Sequence of chain 1.F:
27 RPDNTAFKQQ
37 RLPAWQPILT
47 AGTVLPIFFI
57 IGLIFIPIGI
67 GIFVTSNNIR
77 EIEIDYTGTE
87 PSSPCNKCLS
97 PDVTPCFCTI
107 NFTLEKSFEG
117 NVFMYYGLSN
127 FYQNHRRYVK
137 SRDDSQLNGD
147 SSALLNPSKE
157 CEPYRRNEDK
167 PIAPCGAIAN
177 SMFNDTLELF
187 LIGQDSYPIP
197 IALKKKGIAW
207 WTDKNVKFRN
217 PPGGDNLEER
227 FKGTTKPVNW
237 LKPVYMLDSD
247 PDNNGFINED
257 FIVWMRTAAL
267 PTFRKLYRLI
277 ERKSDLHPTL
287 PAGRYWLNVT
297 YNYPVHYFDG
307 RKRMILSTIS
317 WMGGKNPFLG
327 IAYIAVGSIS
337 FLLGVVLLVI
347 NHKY

A small-molecule ligand and the protein it binds are described below.
Small molecule (SMILES): CC(=O)N[C@@H]1[C@@H](O)[C@H](O)[C@@H](CO)O[C@H]1O

Binding-site contacts:
Ligand atom O5 contacts residue PHE186 of chain 1.F at 3.7 Å.
Ligand atom C7 contacts residue ASN294 of chain 1.F at 3.3 Å.
Ligand atom C6 contacts residue ASN294 of chain 1.F at 4.1 Å.
Ligand atom C2 contacts residue ASN294 of chain 1.F at 3.4 Å.
Ligand atom C4 contacts residue TRP292 of chain 1.F at 3.8 Å (hydrophobic).
Ligand atom O6 contacts residue TRP292 of chain 1.F at 1.9 Å.
Ligand atom C5 contacts residue TRP292 of chain 1.F at 3.5 Å (hydrophobic).
Ligand atom N2 contacts residue ASN294 of chain 1.F at 3.5 Å (h-bond).
Ligand atom O7 contacts residue ASN294 of chain 1.F at 3.0 Å (h-bond).
Ligand atom C6 contacts residue TRP292 of chain 1.F at 2.1 Å (hydrophobic).
Ligand atom O7 contacts residue PHE103 of chain 1.F at 4.3 Å.
Ligand atom C8 contacts residue PHE103 of chain 1.F at 4.2 Å (hydrophobic).
Ligand atom C1 contacts residue TRP292 of chain 1.F at 4.3 Å (hydrophobic).
Ligand atom C1 contacts residue ASN294 of chain 1.F at 3.6 Å.
Ligand atom C6 contacts residue PHE186 of chain 1.F at 3.9 Å (hydrophobic).
Ligand atom C8 contacts residue ASN294 of chain 1.F at 4.3 Å.
Ligand atom C1 contacts residue PHE186 of chain 1.F at 3.5 Å (hydrophobic).
Ligand atom O5 contacts residue TRP292 of chain 1.F at 4.3 Å.
Ligand atom O6 contacts residue PRO194 of chain 1.F at 4.1 Å.